A protein and the small-molecule ligand that binds it are described below.
Small molecule (SMILES): CC(=O)N[C@H]1[C@H](O[C@H]2[C@H](O)[C@@H](NC(C)=O)CO[C@@H]2CO)O[C@H](CO)[C@@H](O)[C@@H]1O

Binding-site contacts:
Ligand atom C5 contacts residue TYR146 of chain 1.E at 4.1 Å (hydrophobic).
Ligand atom C8 contacts residue LYS144 of chain 1.E at 4.2 Å.
Ligand atom C1 contacts residue TYR146 of chain 1.E at 3.5 Å (hydrophobic).
Ligand atom C8 contacts residue ALA105 of chain 1.E at 4.1 Å (hydrophobic).
Ligand atom N2 contacts residue ALA105 of chain 1.E at 3.9 Å.
Ligand atom C8 contacts residue TYR146 of chain 1.E at 3.3 Å (hydrophobic).
Ligand atom C4 contacts residue ASN129 of chain 1.E at 4.3 Å.
Ligand atom C4 contacts residue TYR146 of chain 1.E at 4.3 Å (hydrophobic).
Ligand atom C3 contacts residue TYR146 of chain 1.E at 3.5 Å (hydrophobic).
Ligand atom O7 contacts residue ALA105 of chain 1.E at 4.0 Å.
Ligand atom O5 contacts residue ASN129 of chain 1.E at 2.4 Å (h-bond).
Ligand atom O5 contacts residue TYR146 of chain 1.E at 4.3 Å.
Ligand atom C1 contacts residue ASN129 of chain 1.E at 1.4 Å.
Ligand atom C2 contacts residue ASN129 of chain 1.E at 2.5 Å.
Ligand atom O7 contacts residue TYR146 of chain 1.E at 4.3 Å.
Ligand atom C7 contacts residue ASN129 of chain 1.E at 3.9 Å.
Ligand atom C7 contacts residue TYR146 of chain 1.E at 3.3 Å (hydrophobic).
Ligand atom C8 contacts residue ILE301 of chain 1.E at 4.0 Å (hydrophobic).
Ligand atom N2 contacts residue TYR146 of chain 1.E at 3.0 Å (h-bond).
Ligand atom C8 contacts residue LEU148 of chain 1.E at 4.0 Å (hydrophobic).
Ligand atom C1 contacts residue ALA105 of chain 1.E at 4.2 Å (hydrophobic).
Ligand atom C5 contacts residue ASN129 of chain 1.E at 3.7 Å.
Ligand atom C2 contacts residue TYR146 of chain 1.E at 3.7 Å (hydrophobic).
Ligand atom C7 contacts residue ALA105 of chain 1.E at 3.9 Å (hydrophobic).
Ligand atom C2 contacts residue ALA105 of chain 1.E at 4.0 Å (hydrophobic).
Ligand atom C3 contacts residue ASN129 of chain 1.E at 3.8 Å.
Ligand atom N2 contacts residue ASN129 of chain 1.E at 2.8 Å (h-bond).
Ligand atom O3 contacts residue TYR146 of chain 1.E at 4.0 Å.

Sequence of chain 1.E:
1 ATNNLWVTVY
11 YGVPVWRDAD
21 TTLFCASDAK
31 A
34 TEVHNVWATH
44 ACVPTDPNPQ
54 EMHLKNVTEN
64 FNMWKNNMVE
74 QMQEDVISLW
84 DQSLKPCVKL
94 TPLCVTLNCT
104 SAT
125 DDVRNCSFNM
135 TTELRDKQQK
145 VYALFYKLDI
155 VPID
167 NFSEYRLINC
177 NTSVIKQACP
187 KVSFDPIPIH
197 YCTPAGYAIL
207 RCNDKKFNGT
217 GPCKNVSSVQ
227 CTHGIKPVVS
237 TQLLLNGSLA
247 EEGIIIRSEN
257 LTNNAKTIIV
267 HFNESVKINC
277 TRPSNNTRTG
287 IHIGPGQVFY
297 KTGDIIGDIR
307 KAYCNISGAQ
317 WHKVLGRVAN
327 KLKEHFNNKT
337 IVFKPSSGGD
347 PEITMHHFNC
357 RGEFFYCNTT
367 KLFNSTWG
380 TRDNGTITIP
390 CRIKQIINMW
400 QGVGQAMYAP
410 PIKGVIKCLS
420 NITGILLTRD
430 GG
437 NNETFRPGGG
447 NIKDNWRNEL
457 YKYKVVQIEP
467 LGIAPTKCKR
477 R